Sequence of chain 2.B:
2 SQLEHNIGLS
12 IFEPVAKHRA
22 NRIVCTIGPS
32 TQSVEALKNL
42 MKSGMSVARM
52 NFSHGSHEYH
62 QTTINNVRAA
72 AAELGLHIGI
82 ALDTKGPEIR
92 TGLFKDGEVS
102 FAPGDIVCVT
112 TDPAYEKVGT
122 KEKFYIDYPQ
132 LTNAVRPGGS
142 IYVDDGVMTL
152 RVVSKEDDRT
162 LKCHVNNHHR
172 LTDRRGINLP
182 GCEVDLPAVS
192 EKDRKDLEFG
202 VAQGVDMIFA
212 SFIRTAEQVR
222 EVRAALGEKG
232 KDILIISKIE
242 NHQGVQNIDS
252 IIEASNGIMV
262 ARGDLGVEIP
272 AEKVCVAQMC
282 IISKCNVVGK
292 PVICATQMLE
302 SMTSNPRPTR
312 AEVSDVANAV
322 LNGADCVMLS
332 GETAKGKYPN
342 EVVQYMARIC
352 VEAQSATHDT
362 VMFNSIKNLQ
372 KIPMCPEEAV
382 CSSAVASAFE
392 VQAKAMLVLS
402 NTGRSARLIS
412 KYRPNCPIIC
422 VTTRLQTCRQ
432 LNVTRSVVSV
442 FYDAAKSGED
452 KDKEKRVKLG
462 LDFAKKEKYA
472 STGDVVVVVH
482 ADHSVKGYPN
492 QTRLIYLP

Binding-site contacts:
Ligand atom O6P contacts residue THR403 of chain 2.B at 3.1 Å (h-bond).
Ligand atom C1 contacts residue GLY488 of chain 2.B at 3.7 Å.
Ligand atom O4 contacts residue LEU400 of chain 2.B at 2.7 Å (h-bond).
Ligand atom P2 contacts residue SER401 of chain 2.B at 3.7 Å.
Ligand atom O5P contacts residue THR403 of chain 2.B at 2.9 Å (h-bond).
Ligand atom O4 contacts residue HIS481 of chain 2.B at 3.3 Å.
Ligand atom O3 contacts residue HIS481 of chain 2.B at 3.5 Å.
Ligand atom O1 contacts residue GLY488 of chain 2.B at 2.8 Å (h-bond).
Ligand atom C5 contacts residue PRO490 of chain 2.B at 3.9 Å (hydrophobic).
Ligand atom O4 contacts residue PRO490 of chain 2.B at 3.6 Å.
Ligand atom O4P contacts residue ARG405 of chain 2.B at 3.8 Å.
Ligand atom O1P contacts residue LYS454 of chain 2.B at 2.8 Å (salt-bridge).
Ligand atom O1 contacts residue LYS487 of chain 2.B at 3.3 Å.
Ligand atom C1 contacts residue ALA482 of chain 2.B at 3.6 Å (hydrophobic).
Ligand atom P1 contacts residue ARG457 of chain 2.B at 3.8 Å.
Ligand atom O1 contacts residue VAL486 of chain 2.B at 3.8 Å.
Ligand atom O4P contacts residue SER406 of chain 2.B at 2.8 Å (h-bond).
Ligand atom C1 contacts residue VAL486 of chain 2.B at 3.5 Å (hydrophobic).
Ligand atom C6 contacts residue LEU400 of chain 2.B at 3.4 Å (hydrophobic).
Ligand atom O1P contacts residue ARG457 of chain 2.B at 3.0 Å (salt-bridge).
Ligand atom C3 contacts residue ALA482 of chain 2.B at 3.4 Å (hydrophobic).
Ligand atom O3 contacts residue ALA482 of chain 2.B at 3.1 Å (h-bond).
Ligand atom O6 contacts residue SER406 of chain 2.B at 3.8 Å.
Ligand atom C5 contacts residue LEU400 of chain 2.B at 3.9 Å (hydrophobic).
Ligand atom O4P contacts residue SER401 of chain 2.B at 2.5 Å (h-bond).
Ligand atom O2 contacts residue ASN402 of chain 2.B at 3.5 Å (h-bond).
Ligand atom O3 contacts residue LYS454 of chain 2.B at 3.7 Å.
Ligand atom O5P contacts residue ASN402 of chain 2.B at 2.7 Å (h-bond).
Ligand atom P2 contacts residue THR403 of chain 2.B at 3.6 Å.
Ligand atom O2P contacts residue ARG457 of chain 2.B at 2.8 Å (salt-bridge).
Ligand atom P1 contacts residue ASN402 of chain 2.B at 3.9 Å.
Ligand atom O5 contacts residue TYR489 of chain 2.B at 3.4 Å (h-bond).
Ligand atom C4 contacts residue LEU400 of chain 2.B at 3.3 Å (hydrophobic).
Ligand atom O2P contacts residue ASN402 of chain 2.B at 2.8 Å (h-bond).
Ligand atom P2 contacts residue SER406 of chain 2.B at 3.8 Å.
Ligand atom O4P contacts residue ASN402 of chain 2.B at 3.9 Å.
Ligand atom O6P contacts residue ARG405 of chain 2.B at 3.3 Å (salt-bridge).
Ligand atom C5 contacts residue TYR489 of chain 2.B at 3.7 Å (hydrophobic).
Ligand atom P2 contacts residue ASN402 of chain 2.B at 3.8 Å.
Ligand atom O5P contacts residue SER401 of chain 2.B at 3.7 Å.

The protein below binds the small molecule below.
Small molecule (SMILES): O=P(O)(O)OC[C@H]1O[C@@](CO)(OP(=O)(O)O)[C@@H](O)[C@@H]1O